A protein and the small-molecule ligand that binds it are described below.
Small molecule (SMILES): CC(=O)N[C@H]1[C@@H](O[C@@H]2O[C@H](C[C@@H](O)[C@H]3O[C@@H](n4ccc(=O)[nH]c4=O)[C@H](O)[C@@H]3O)[C@H](O)[C@H](O)[C@H]2NC(=O)/C=C/CCCCCCCCCC(C)C)O[C@H](CO)[C@@H](O)[C@@H]1O

Binding-site contacts:
Ligand atom C22 contacts residue PHE287 of chain 2.A at 3.5 Å (hydrophobic).
Ligand atom C11 contacts residue TRP123 of chain 2.A at 3.6 Å (hydrophobic).
Ligand atom N3 contacts residue GLY190 of chain 2.A at 3.3 Å (h-bond).
Ligand atom O13 contacts residue GLU57 of chain 2.A at 3.1 Å (salt-bridge).
Ligand atom N1 contacts residue ASN186 of chain 2.A at 3.0 Å (h-bond).
Ligand atom C28 contacts residue ASP253 of chain 2.A at 3.3 Å.
Ligand atom O8 contacts residue TRP123 of chain 2.A at 3.5 Å (h-bond).
Ligand atom C2 contacts residue ARG302 of chain 2.A at 3.6 Å.
Ligand atom O12 contacts residue GLN45 of chain 2.A at 2.7 Å (h-bond).
Ligand atom O14 contacts residue ASN192 of chain 2.A at 2.9 Å (h-bond).
Ligand atom C1 contacts residue ARG302 of chain 2.A at 3.5 Å.
Ligand atom O7 contacts residue ARG304 of chain 2.A at 3.1 Å (salt-bridge).
Ligand atom O3 contacts residue ASN186 of chain 2.A at 3.5 Å (h-bond).
Ligand atom O2 contacts residue ARG302 of chain 2.A at 3.4 Å (salt-bridge).
Ligand atom O1 contacts residue ARG302 of chain 2.A at 3.1 Å (salt-bridge).
Ligand atom O5 contacts residue ILE305 of chain 2.A at 3.3 Å.
Ligand atom C16 contacts residue ASN183 of chain 2.A at 3.4 Å.
Ligand atom C8 contacts residue ARG302 of chain 2.A at 3.5 Å.
Ligand atom O7 contacts residue ILE187 of chain 2.A at 3.5 Å.
Ligand atom C17 contacts residue TRP123 of chain 2.A at 3.6 Å (hydrophobic).
Ligand atom C15 contacts residue TRP123 of chain 2.A at 3.4 Å (hydrophobic).
Ligand atom O6 contacts residue ARG304 of chain 2.A at 2.8 Å (salt-bridge).
Ligand atom O4 contacts residue GLY190 of chain 2.A at 3.5 Å (h-bond).
Ligand atom C33 contacts residue GLU57 of chain 2.A at 3.2 Å.
Ligand atom O5 contacts residue ARG304 of chain 2.A at 3.3 Å (salt-bridge).
Ligand atom O9 contacts residue LYS126 of chain 2.A at 3.0 Å (salt-bridge).
Ligand atom C14 contacts residue LYS126 of chain 2.A at 3.5 Å.
Ligand atom O9 contacts residue ASP253 of chain 2.A at 3.0 Å (salt-bridge).
Ligand atom C36 contacts residue PHE250 of chain 2.A at 3.5 Å (hydrophobic).
Ligand atom C32 contacts residue GLN45 of chain 2.A at 3.5 Å.
Ligand atom C14 contacts residue ASN186 of chain 2.A at 3.2 Å.
Ligand atom O6 contacts residue ARG302 of chain 2.A at 3.4 Å (salt-bridge).
Ligand atom O4 contacts residue ALA189 of chain 2.A at 3.5 Å.
Ligand atom O contacts residue GLU57 of chain 2.A at 3.4 Å (salt-bridge).
Ligand atom C35 contacts residue PHE250 of chain 2.A at 3.6 Å (hydrophobic).
Ligand atom O10 contacts residue ARG302 of chain 2.A at 2.8 Å (salt-bridge).
Ligand atom O15 contacts residue LEU47 of chain 2.A at 3.1 Å (h-bond).
Ligand atom O5 contacts residue HIS303 of chain 2.A at 2.7 Å (h-bond).
Ligand atom O14 contacts residue ILE191 of chain 2.A at 3.2 Å.
Ligand atom C6 contacts residue GLY190 of chain 2.A at 3.5 Å.

Sequence of chain 2.A:
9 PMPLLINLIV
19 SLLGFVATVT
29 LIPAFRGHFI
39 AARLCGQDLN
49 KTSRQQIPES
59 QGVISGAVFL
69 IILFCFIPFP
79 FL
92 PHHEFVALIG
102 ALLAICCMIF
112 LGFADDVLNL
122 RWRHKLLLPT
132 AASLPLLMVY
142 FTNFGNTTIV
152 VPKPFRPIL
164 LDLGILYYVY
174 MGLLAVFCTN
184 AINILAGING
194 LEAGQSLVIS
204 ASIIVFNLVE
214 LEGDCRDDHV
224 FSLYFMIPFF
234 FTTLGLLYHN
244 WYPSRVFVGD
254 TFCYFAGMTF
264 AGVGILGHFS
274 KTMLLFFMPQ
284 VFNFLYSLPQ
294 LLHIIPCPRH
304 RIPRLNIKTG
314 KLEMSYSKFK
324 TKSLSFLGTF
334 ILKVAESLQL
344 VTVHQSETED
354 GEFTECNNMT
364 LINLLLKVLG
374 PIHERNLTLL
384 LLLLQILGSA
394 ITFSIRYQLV